A protein and the small-molecule ligand that binds it are described below.
Small molecule (SMILES): CC(=O)N[C@H]1[C@H](O[C@H]2[C@H](O)[C@@H](NC(C)=O)CO[C@@H]2CO)O[C@H](CO)[C@@H](O[C@@H]2O[C@H](CO[C@H]3O[C@H](CO)[C@@H](O)[C@H](O)[C@@H]3O)[C@@H](O)[C@H](O[C@H]3O[C@H](CO)[C@@H](O)[C@H](O)[C@@H]3O)[C@@H]2O)[C@@H]1O

Binding-site contacts:
Ligand atom C7 contacts residue ASN367 of chain 1.A at 3.2 Å.
Ligand atom C6 contacts residue TYR370 of chain 1.A at 3.6 Å (hydrophobic).
Ligand atom O5 contacts residue ASN367 of chain 1.A at 2.0 Å (h-bond).
Ligand atom C8 contacts residue TYR370 of chain 1.A at 4.1 Å (hydrophobic).
Ligand atom C2 contacts residue ASN367 of chain 1.A at 1.9 Å.
Ligand atom C3 contacts residue ASN367 of chain 1.A at 3.2 Å.
Ligand atom O5 contacts residue TYR370 of chain 1.A at 3.5 Å.
Ligand atom C8 contacts residue ASN367 of chain 1.A at 3.4 Å.
Ligand atom N2 contacts residue ASN367 of chain 1.A at 2.5 Å (h-bond).
Ligand atom C8 contacts residue GLN349 of chain 1.A at 4.5 Å.
Ligand atom C4 contacts residue ASN367 of chain 1.A at 3.7 Å.
Ligand atom C5 contacts residue TYR370 of chain 1.A at 3.8 Å (hydrophobic).
Ligand atom C1 contacts residue TYR370 of chain 1.A at 3.9 Å (hydrophobic).
Ligand atom O3 contacts residue ASN367 of chain 1.A at 4.3 Å.
Ligand atom C6 contacts residue ASN367 of chain 1.A at 4.4 Å.
Ligand atom C1 contacts residue ASN367 of chain 1.A at 0.9 Å.
Ligand atom C5 contacts residue ASN367 of chain 1.A at 3.2 Å.
Ligand atom N2 contacts residue SER369 of chain 1.A at 4.4 Å.
Ligand atom O7 contacts residue ASN367 of chain 1.A at 3.5 Å (h-bond).
Ligand atom C1 contacts residue SER369 of chain 1.A at 4.3 Å.

Sequence of chain 1.A:
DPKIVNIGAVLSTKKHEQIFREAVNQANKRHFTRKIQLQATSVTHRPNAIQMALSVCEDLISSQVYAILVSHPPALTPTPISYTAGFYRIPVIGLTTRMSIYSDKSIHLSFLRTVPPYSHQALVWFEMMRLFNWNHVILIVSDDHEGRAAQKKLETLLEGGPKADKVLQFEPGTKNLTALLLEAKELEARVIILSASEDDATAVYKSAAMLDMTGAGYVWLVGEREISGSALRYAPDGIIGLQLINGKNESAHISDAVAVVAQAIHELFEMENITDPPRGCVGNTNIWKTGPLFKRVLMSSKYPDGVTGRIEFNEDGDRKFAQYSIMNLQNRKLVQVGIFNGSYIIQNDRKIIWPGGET